Binding-site contacts:
Ligand atom CG2 contacts residue CYS1 of chain 3.A at 3.8 Å (hydrophobic).
Ligand atom CA1 contacts residue PHE120 of chain 3.A at 4.0 Å (hydrophobic).
Ligand atom CA1 contacts residue PHE119 of chain 3.A at 4.2 Å (hydrophobic).
Ligand atom OB1 contacts residue CYS1 of chain 3.A at 3.4 Å (h-bond).
Ligand atom CA4 contacts residue ILE291 of chain 3.A at 3.6 Å (hydrophobic).
Ligand atom CA3 contacts residue PHE120 of chain 3.A at 4.2 Å (hydrophobic).
Ligand atom CG3 contacts residue PHE119 of chain 3.A at 3.2 Å (hydrophobic).
Ligand atom CA3 contacts residue PHE119 of chain 3.A at 4.4 Å (hydrophobic).
Ligand atom OA1 contacts residue PHE119 of chain 3.A at 3.1 Å.
Ligand atom CA2 contacts residue PHE120 of chain 3.A at 3.7 Å (hydrophobic).
Ligand atom CA4 contacts residue PHE120 of chain 3.A at 3.9 Å (hydrophobic).
Ligand atom CG1 contacts residue PHE120 of chain 3.A at 4.2 Å (hydrophobic).
Ligand atom OG2 contacts residue CYS1 of chain 3.A at 3.1 Å (h-bond).
Ligand atom CG3 contacts residue CYS1 of chain 3.A at 3.4 Å (hydrophobic).
Ligand atom CA3 contacts residue ILE291 of chain 3.A at 4.0 Å (hydrophobic).
Ligand atom CB1 contacts residue CYS1 of chain 3.A at 3.4 Å (hydrophobic).
Ligand atom OG1 contacts residue PHE120 of chain 3.A at 4.4 Å.

Sequence of chain 3.A:
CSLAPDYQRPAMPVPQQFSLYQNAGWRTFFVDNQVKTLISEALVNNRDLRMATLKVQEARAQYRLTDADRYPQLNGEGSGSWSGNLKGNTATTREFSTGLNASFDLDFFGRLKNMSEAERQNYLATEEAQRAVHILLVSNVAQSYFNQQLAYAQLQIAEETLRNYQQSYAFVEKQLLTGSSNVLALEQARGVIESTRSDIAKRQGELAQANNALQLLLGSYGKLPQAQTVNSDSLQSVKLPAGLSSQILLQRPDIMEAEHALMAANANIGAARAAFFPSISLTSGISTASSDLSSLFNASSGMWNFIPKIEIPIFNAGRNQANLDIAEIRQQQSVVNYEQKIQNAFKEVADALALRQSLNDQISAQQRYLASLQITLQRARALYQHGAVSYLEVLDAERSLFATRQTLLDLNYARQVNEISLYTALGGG

The small molecule below binds the protein below.
Small molecule (SMILES): CCCCCC(=O)O[C@@H](C)COC(=O)CCCC